Binding-site contacts:
Ligand atom O7 contacts residue LYS374 of chain 1.B at 3.9 Å.
Ligand atom C1 contacts residue ASN379 of chain 1.B at 1.4 Å.
Ligand atom O5 contacts residue SER381 of chain 1.B at 3.6 Å.
Ligand atom C6 contacts residue GLU385 of chain 1.B at 3.2 Å.
Ligand atom N2 contacts residue ASN379 of chain 1.B at 2.9 Å (h-bond).
Ligand atom O6 contacts residue ILE382 of chain 1.B at 3.9 Å.
Ligand atom O5 contacts residue ILE382 of chain 1.B at 3.3 Å.
Ligand atom C4 contacts residue ASN379 of chain 1.B at 4.2 Å.
Ligand atom C7 contacts residue GLN375 of chain 1.B at 4.4 Å.
Ligand atom O5 contacts residue ASN379 of chain 1.B at 2.4 Å (h-bond).
Ligand atom C6 contacts residue ILE382 of chain 1.B at 4.1 Å (hydrophobic).
Ligand atom C5 contacts residue ASN379 of chain 1.B at 3.7 Å.
Ligand atom C3 contacts residue ASN379 of chain 1.B at 3.8 Å.
Ligand atom C1 contacts residue SER381 of chain 1.B at 3.6 Å.
Ligand atom O6 contacts residue SER381 of chain 1.B at 4.0 Å.
Ligand atom O7 contacts residue GLN375 of chain 1.B at 3.4 Å.
Ligand atom C6 contacts residue TYR371 of chain 1.B at 3.8 Å (hydrophobic).
Ligand atom O7 contacts residue ASN379 of chain 1.B at 3.5 Å (h-bond).
Ligand atom O6 contacts residue TYR371 of chain 1.B at 4.2 Å.
Ligand atom O6 contacts residue GLU385 of chain 1.B at 2.3 Å (salt-bridge).
Ligand atom C5 contacts residue ILE382 of chain 1.B at 4.3 Å (hydrophobic).
Ligand atom C1 contacts residue GLN375 of chain 1.B at 4.2 Å.
Ligand atom C5 contacts residue SER381 of chain 1.B at 4.0 Å.
Ligand atom C1 contacts residue ILE382 of chain 1.B at 4.1 Å (hydrophobic).
Ligand atom C5 contacts residue GLU385 of chain 1.B at 4.5 Å.
Ligand atom O5 contacts residue TYR371 of chain 1.B at 4.5 Å.
Ligand atom C7 contacts residue ASN379 of chain 1.B at 3.4 Å.
Ligand atom C2 contacts residue GLN375 of chain 1.B at 4.4 Å.
Ligand atom C2 contacts residue ASN379 of chain 1.B at 2.4 Å.

The small molecule below binds the protein below.
Small molecule (SMILES): CC(=O)N[C@@H]1[C@@H](O)[C@H](O)[C@@H](CO)O[C@H]1O

Sequence of chain 1.B:
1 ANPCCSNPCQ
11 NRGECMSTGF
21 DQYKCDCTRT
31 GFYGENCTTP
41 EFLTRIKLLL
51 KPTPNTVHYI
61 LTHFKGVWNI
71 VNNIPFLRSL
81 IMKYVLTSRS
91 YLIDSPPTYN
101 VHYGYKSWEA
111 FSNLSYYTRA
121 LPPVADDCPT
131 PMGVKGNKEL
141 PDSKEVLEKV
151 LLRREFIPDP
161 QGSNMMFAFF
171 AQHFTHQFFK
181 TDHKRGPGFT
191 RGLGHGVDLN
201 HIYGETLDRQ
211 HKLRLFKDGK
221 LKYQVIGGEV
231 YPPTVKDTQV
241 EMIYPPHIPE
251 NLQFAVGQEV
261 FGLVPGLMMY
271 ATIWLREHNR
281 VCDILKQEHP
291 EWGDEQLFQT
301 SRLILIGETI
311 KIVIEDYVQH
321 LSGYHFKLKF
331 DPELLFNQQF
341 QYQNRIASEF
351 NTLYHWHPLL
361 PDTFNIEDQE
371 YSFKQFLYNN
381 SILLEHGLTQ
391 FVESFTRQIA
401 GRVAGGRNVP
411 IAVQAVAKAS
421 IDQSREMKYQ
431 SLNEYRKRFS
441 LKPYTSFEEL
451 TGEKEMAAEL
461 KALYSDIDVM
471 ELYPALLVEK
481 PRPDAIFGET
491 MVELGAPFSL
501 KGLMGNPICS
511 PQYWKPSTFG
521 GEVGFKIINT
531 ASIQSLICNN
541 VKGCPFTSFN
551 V